Binding-site contacts:
Ligand atom C5 contacts residue ALA254 of chain 1.A at 4.1 Å (hydrophobic).
Ligand atom C7 contacts residue LEU64 of chain 1.A at 4.5 Å (hydrophobic).
Ligand atom C8 contacts residue GLU257 of chain 1.A at 4.5 Å.
Ligand atom C2 contacts residue HEM1 of chain 1.C at 4.4 Å.
Ligand atom C10 contacts residue ALA426 of chain 1.A at 4.4 Å (hydrophobic).
Ligand atom C4 contacts residue THR258 of chain 1.A at 4.0 Å.
Ligand atom C8 contacts residue ILE253 of chain 1.A at 3.7 Å (hydrophobic).
Ligand atom C9 contacts residue PHE73 of chain 1.A at 3.8 Å (hydrophobic).
Ligand atom C3 contacts residue THR258 of chain 1.A at 3.6 Å.
Ligand atom C6 contacts residue THR427 of chain 1.A at 4.0 Å.
Ligand atom C10 contacts residue ILE253 of chain 1.A at 3.9 Å (hydrophobic).
Ligand atom C9 contacts residue LEU64 of chain 1.A at 4.0 Å (hydrophobic).
Ligand atom C6 contacts residue ILE253 of chain 1.A at 4.5 Å (hydrophobic).
Ligand atom C4 contacts residue HEM1 of chain 1.C at 3.5 Å.
Ligand atom C2 contacts residue THR258 of chain 1.A at 4.5 Å.
Ligand atom C4 contacts residue ALA319 of chain 1.A at 4.0 Å (hydrophobic).
Ligand atom N1 contacts residue ALA254 of chain 1.A at 3.4 Å.
Ligand atom C10 contacts residue LEU64 of chain 1.A at 4.4 Å (hydrophobic).
Ligand atom C3 contacts residue ALA254 of chain 1.A at 4.0 Å (hydrophobic).
Ligand atom C6 contacts residue THR258 of chain 1.A at 4.1 Å.
Ligand atom C7 contacts residue VAL78 of chain 1.A at 4.3 Å (hydrophobic).
Ligand atom C2 contacts residue ALA254 of chain 1.A at 3.9 Å (hydrophobic).
Ligand atom N1 contacts residue THR258 of chain 1.A at 3.9 Å.
Ligand atom C10 contacts residue PHE73 of chain 1.A at 3.8 Å (hydrophobic).
Ligand atom C8 contacts residue THR427 of chain 1.A at 3.8 Å.
Ligand atom C6 contacts residue ALA254 of chain 1.A at 3.9 Å (hydrophobic).
Ligand atom N1 contacts residue HEM1 of chain 1.C at 2.2 Å.
Ligand atom C3 contacts residue HEM1 of chain 1.C at 3.3 Å.

A protein and the small-molecule ligand that binds it are described below.
Small molecule (SMILES): N[C@@H]1C[C@H]1c1ccccc1

Sequence of chain 1.A:
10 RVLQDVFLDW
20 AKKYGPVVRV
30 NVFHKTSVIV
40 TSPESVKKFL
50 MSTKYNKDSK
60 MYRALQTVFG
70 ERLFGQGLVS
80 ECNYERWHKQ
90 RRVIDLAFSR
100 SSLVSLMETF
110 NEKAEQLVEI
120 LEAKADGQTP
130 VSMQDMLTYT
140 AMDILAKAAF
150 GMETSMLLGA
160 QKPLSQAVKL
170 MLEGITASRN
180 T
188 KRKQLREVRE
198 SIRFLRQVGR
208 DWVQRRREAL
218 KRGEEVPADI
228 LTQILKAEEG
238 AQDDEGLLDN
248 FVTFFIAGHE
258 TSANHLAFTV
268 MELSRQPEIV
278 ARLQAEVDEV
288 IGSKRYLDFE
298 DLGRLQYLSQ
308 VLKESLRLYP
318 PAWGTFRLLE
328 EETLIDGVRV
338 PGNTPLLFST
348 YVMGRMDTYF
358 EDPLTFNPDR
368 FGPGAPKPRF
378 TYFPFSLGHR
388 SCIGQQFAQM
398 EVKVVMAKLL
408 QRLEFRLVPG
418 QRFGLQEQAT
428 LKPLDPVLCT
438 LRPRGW